Sequence of chain 1.A:
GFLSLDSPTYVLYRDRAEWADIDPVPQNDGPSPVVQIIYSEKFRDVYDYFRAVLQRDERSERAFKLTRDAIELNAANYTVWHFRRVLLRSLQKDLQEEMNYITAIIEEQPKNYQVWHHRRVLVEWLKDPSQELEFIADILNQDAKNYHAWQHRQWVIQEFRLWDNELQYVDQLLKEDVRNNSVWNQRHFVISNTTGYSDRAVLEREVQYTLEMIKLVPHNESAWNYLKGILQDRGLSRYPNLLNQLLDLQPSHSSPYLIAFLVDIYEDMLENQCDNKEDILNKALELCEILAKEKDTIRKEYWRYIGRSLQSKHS

The protein below binds the small molecule below.
Small molecule (SMILES): CC(C)=CCC/C(C)=C/CC/C(C)=C/CC/C(C)=C/CO[P](=O)(O)OP(=O)(O)O

Sequence of chain 1.B:
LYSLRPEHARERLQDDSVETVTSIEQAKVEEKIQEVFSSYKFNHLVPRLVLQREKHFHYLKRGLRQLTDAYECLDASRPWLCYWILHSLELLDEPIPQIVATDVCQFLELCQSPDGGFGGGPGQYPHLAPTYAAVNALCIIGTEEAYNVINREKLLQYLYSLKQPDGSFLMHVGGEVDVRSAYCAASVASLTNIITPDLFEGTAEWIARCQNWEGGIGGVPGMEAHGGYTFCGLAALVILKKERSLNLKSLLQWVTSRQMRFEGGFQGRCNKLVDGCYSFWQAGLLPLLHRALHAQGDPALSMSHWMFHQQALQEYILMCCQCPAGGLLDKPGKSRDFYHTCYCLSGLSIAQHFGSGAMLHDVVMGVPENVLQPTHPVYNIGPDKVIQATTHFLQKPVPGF

Binding-site contacts:
Ligand atom C19 contacts residue TYR154 of chain 1.B at 3.9 Å (hydrophobic).
Ligand atom C17 contacts residue CYS254 of chain 1.B at 3.7 Å (hydrophobic).
Ligand atom O1A contacts residue LYS167 of chain 1.A at 3.3 Å (salt-bridge).
Ligand atom C10 contacts residue HIS248 of chain 1.B at 3.4 Å.
Ligand atom PA contacts residue LYS167 of chain 1.A at 3.9 Å.
Ligand atom O1A contacts residue LYS294 of chain 1.B at 2.9 Å (salt-bridge).
Ligand atom C13 contacts residue GLY250 of chain 1.B at 3.5 Å.
Ligand atom C16 contacts residue ARG202 of chain 1.B at 3.9 Å.
Ligand atom O3B contacts residue TYR300 of chain 1.B at 2.8 Å (h-bond).
Ligand atom O1B contacts residue TYR300 of chain 1.B at 3.6 Å (h-bond).
Ligand atom C9 contacts residue TYR169 of chain 1.A at 3.1 Å (hydrophobic).
Ligand atom PA contacts residue ARG291 of chain 1.B at 3.8 Å.
Ligand atom C7 contacts residue TYR251 of chain 1.B at 3.3 Å (hydrophobic).
Ligand atom C17 contacts residue TRP303 of chain 1.B at 3.7 Å (hydrophobic).
Ligand atom C14 contacts residue GLY250 of chain 1.B at 3.9 Å.
Ligand atom O2B contacts residue ARG291 of chain 1.B at 3.8 Å.
Ligand atom O1 contacts residue ARG291 of chain 1.B at 3.3 Å (salt-bridge).
Ligand atom C14 contacts residue TYR361 of chain 1.B at 3.9 Å (hydrophobic).
Ligand atom O2B contacts residue LYS294 of chain 1.B at 2.6 Å (salt-bridge).
Ligand atom O1A contacts residue ARG291 of chain 1.B at 3.4 Å (salt-bridge).
Ligand atom C14 contacts residue TRP303 of chain 1.B at 3.7 Å (hydrophobic).
Ligand atom C15 contacts residue TRP303 of chain 1.B at 3.7 Å (hydrophobic).
Ligand atom O2A contacts residue LYS167 of chain 1.A at 3.3 Å (salt-bridge).
Ligand atom C12 contacts residue GLY250 of chain 1.B at 3.5 Å.
Ligand atom C8 contacts residue TYR169 of chain 1.A at 3.5 Å (hydrophobic).
Ligand atom O3A contacts residue TYR300 of chain 1.B at 3.9 Å.
Ligand atom C2 contacts residue TYR203 of chain 1.A at 3.9 Å (hydrophobic).
Ligand atom C8 contacts residue TYR251 of chain 1.B at 3.4 Å (hydrophobic).
Ligand atom C6 contacts residue TYR203 of chain 1.A at 3.2 Å (hydrophobic).
Ligand atom C5 contacts residue TYR203 of chain 1.A at 3.5 Å (hydrophobic).
Ligand atom PB contacts residue TYR300 of chain 1.B at 3.6 Å.
Ligand atom O1B contacts residue HIS248 of chain 1.B at 2.7 Å (h-bond).
Ligand atom C15 contacts residue GLY250 of chain 1.B at 3.9 Å.
Ligand atom O1B contacts residue ARG291 of chain 1.B at 2.8 Å (salt-bridge).
Ligand atom C10 contacts residue TYR251 of chain 1.B at 3.2 Å (hydrophobic).
Ligand atom C5 contacts residue HIS204 of chain 1.A at 3.3 Å.
Ligand atom C9 contacts residue TYR251 of chain 1.B at 3.8 Å (hydrophobic).
Ligand atom C7 contacts residue TYR169 of chain 1.A at 3.0 Å (hydrophobic).
Ligand atom C20 contacts residue TRP102 of chain 1.B at 3.8 Å (hydrophobic).
Ligand atom C19 contacts residue TYR205 of chain 1.B at 3.6 Å (hydrophobic).